Sequence of chain 1.B:
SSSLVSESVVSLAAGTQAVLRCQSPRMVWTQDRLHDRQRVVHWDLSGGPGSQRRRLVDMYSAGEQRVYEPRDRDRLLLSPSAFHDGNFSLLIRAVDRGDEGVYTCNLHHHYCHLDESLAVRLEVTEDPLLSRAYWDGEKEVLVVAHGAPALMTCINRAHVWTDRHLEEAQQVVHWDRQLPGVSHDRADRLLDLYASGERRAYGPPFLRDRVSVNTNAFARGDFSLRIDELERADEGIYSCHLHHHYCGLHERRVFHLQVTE

Sequence of chain 1.H:
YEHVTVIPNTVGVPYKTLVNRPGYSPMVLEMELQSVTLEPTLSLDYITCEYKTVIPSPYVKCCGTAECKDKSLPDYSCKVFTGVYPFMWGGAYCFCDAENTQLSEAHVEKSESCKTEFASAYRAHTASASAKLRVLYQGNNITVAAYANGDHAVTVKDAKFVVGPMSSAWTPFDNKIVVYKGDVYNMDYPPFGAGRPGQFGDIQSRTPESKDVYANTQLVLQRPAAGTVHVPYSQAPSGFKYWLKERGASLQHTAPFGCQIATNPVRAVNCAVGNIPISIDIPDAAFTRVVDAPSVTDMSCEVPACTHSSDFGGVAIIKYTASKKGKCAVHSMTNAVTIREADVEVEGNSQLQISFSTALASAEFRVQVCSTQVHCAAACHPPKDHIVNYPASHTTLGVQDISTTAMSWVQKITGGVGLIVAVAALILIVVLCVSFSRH

Binding-site contacts:
Ligand atom O5 contacts residue ASN259 of chain 1.I at 2.3 Å (h-bond).
Ligand atom N2 contacts residue ASN259 of chain 1.I at 3.0 Å (h-bond).
Ligand atom O5 contacts residue THR116 of chain 1.H at 4.3 Å.
Ligand atom O6 contacts residue LYS115 of chain 1.H at 3.7 Å.
Ligand atom C1 contacts residue ASN259 of chain 1.I at 1.4 Å.
Ligand atom O6 contacts residue ASN259 of chain 1.I at 4.5 Å.
Ligand atom C6 contacts residue LYS115 of chain 1.H at 4.3 Å.
Ligand atom C2 contacts residue ASN259 of chain 1.I at 2.4 Å.
Ligand atom C4 contacts residue ASN259 of chain 1.I at 4.1 Å.
Ligand atom O6 contacts residue THR116 of chain 1.H at 3.5 Å.
Ligand atom O7 contacts residue LYS181 of chain 1.H at 4.1 Å.
Ligand atom C7 contacts residue ASN259 of chain 1.I at 3.1 Å.
Ligand atom C4 contacts residue LYS115 of chain 1.H at 4.5 Å.
Ligand atom C5 contacts residue ASN259 of chain 1.I at 3.6 Å.
Ligand atom O7 contacts residue ASN259 of chain 1.I at 2.8 Å (h-bond).
Ligand atom C8 contacts residue GLU198 of chain 1.B at 4.1 Å.
Ligand atom C3 contacts residue ASN259 of chain 1.I at 3.8 Å.
Ligand atom C8 contacts residue ASN259 of chain 1.I at 4.4 Å.

This small molecule binds to this protein.
Small molecule (SMILES): CC(=O)N[C@@H]1[C@@H](O)[C@H](O)[C@@H](CO)O[C@H]1O

Sequence of chain 1.I:
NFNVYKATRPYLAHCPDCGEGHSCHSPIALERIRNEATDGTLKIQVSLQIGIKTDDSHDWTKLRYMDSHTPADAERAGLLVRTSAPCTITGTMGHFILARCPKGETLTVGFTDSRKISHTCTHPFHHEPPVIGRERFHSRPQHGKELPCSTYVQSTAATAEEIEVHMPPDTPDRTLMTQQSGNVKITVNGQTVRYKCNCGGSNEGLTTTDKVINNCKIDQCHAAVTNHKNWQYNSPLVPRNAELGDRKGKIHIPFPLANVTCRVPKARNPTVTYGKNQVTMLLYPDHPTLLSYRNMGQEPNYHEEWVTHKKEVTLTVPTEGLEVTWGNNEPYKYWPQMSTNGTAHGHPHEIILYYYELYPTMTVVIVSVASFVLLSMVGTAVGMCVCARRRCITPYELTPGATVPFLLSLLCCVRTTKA